This small molecule binds to this protein.
Small molecule (SMILES): CC(=O)N[C@H]1[C@H](O[C@H]2[C@H](O)[C@@H](NC(C)=O)CO[C@@H]2CO)O[C@H](CO)[C@@H](O[C@@H]2O[C@H](CO)[C@@H](O)[C@H](O)[C@@H]2O)[C@@H]1O

Sequence of chain 1.A:
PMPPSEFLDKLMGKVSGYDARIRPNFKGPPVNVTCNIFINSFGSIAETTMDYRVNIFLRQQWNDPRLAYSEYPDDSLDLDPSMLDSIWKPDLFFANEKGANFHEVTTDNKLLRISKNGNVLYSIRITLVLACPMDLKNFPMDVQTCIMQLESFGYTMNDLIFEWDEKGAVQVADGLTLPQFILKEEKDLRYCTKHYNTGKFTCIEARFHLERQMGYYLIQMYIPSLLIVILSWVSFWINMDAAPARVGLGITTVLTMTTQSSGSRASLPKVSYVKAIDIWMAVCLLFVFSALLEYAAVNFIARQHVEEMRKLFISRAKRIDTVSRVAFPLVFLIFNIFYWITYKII

Binding-site contacts:
Ligand atom C3 contacts residue PRO59 of chain 1.A at 4.4 Å (hydrophobic).
Ligand atom C1 contacts residue ASN62 of chain 1.A at 1.4 Å.
Ligand atom N2 contacts residue ASN62 of chain 1.A at 2.9 Å (h-bond).
Ligand atom C8 contacts residue PRO60 of chain 1.A at 3.5 Å (hydrophobic).
Ligand atom C7 contacts residue PRO59 of chain 1.A at 4.3 Å (hydrophobic).
Ligand atom O7 contacts residue ASN62 of chain 1.A at 3.8 Å.
Ligand atom C7 contacts residue ASN62 of chain 1.A at 3.5 Å.
Ligand atom C1 contacts residue PRO60 of chain 1.A at 4.4 Å (hydrophobic).
Ligand atom C8 contacts residue PRO59 of chain 1.A at 3.8 Å (hydrophobic).
Ligand atom N2 contacts residue PRO59 of chain 1.A at 3.9 Å.
Ligand atom C2 contacts residue ASN62 of chain 1.A at 2.5 Å.
Ligand atom O5 contacts residue ASN62 of chain 1.A at 2.4 Å (h-bond).
Ligand atom O6 contacts residue GLU193 of chain 1.A at 3.8 Å.
Ligand atom N2 contacts residue PRO60 of chain 1.A at 3.4 Å (h-bond).
Ligand atom C5 contacts residue ASN62 of chain 1.A at 3.7 Å.
Ligand atom C4 contacts residue ASN62 of chain 1.A at 4.2 Å.
Ligand atom C2 contacts residue PRO60 of chain 1.A at 4.4 Å (hydrophobic).
Ligand atom O3 contacts residue PRO59 of chain 1.A at 4.0 Å.
Ligand atom C8 contacts residue ASN55 of chain 1.A at 3.5 Å.
Ligand atom C3 contacts residue ASN62 of chain 1.A at 3.8 Å.
Ligand atom C7 contacts residue PRO60 of chain 1.A at 3.9 Å (hydrophobic).